Sequence of chain 1.C:
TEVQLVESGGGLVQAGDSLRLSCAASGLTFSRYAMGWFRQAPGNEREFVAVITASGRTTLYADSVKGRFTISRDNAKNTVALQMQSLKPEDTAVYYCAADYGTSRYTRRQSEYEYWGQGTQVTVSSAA

Binding-site contacts:
Ligand atom O1P contacts residue SER55 of chain 1.C at 2.5 Å (h-bond).
Ligand atom CZ contacts residue ARG105 of chain 1.C at 3.4 Å.
Ligand atom CZ contacts residue ASP100 of chain 1.C at 3.5 Å.
Ligand atom C contacts residue TYR106 of chain 1.C at 3.4 Å (hydrophobic).
Ligand atom O2P contacts residue THR53 of chain 1.C at 2.6 Å (h-bond).
Ligand atom P contacts residue SER55 of chain 1.C at 3.5 Å.
Ligand atom N contacts residue SER104 of chain 1.C at 3.1 Å (h-bond).
Ligand atom O contacts residue ARG109 of chain 1.C at 3.7 Å.
Ligand atom OH contacts residue ARG105 of chain 1.C at 3.0 Å (salt-bridge).
Ligand atom OG contacts residue THR53 of chain 1.C at 3.7 Å.
Ligand atom O2P contacts residue ARG57 of chain 1.C at 3.5 Å.
Ligand atom CZ contacts residue THR107 of chain 1.C at 3.6 Å.
Ligand atom O2P contacts residue SER55 of chain 1.C at 3.4 Å (h-bond).
Ligand atom O contacts residue ARG105 of chain 1.C at 3.2 Å.
Ligand atom O contacts residue TYR106 of chain 1.C at 3.2 Å (h-bond).
Ligand atom CB contacts residue TYR106 of chain 1.C at 3.5 Å (hydrophobic).
Ligand atom OG contacts residue SER104 of chain 1.C at 3.1 Å.
Ligand atom OE2 contacts residue ARG108 of chain 1.C at 3.1 Å (salt-bridge).
Ligand atom OH contacts residue GLU112 of chain 1.C at 3.6 Å.
Ligand atom OXT contacts residue ARG109 of chain 1.C at 2.9 Å (salt-bridge).
Ligand atom N contacts residue TYR106 of chain 1.C at 3.5 Å.
Ligand atom N contacts residue TYR106 of chain 1.C at 2.9 Å (h-bond).
Ligand atom OH contacts residue THR107 of chain 1.C at 3.6 Å.
Ligand atom CD1 contacts residue TYR106 of chain 1.C at 3.4 Å (hydrophobic).
Ligand atom CB contacts residue THR53 of chain 1.C at 3.7 Å.
Ligand atom OH contacts residue ASP100 of chain 1.C at 2.6 Å (salt-bridge).
Ligand atom C contacts residue TYR106 of chain 1.C at 3.5 Å (hydrophobic).
Ligand atom P contacts residue THR58 of chain 1.C at 3.7 Å.
Ligand atom O contacts residue TYR106 of chain 1.C at 3.6 Å.
Ligand atom CG contacts residue TYR106 of chain 1.C at 3.6 Å (hydrophobic).
Ligand atom O3P contacts residue THR58 of chain 1.C at 3.7 Å.
Ligand atom CE1 contacts residue THR107 of chain 1.C at 3.6 Å.
Ligand atom CA contacts residue TYR106 of chain 1.C at 3.2 Å (hydrophobic).
Ligand atom O2P contacts residue THR58 of chain 1.C at 2.6 Å (h-bond).
Ligand atom C contacts residue THR107 of chain 1.C at 3.6 Å.
Ligand atom CA contacts residue SER104 of chain 1.C at 3.3 Å.
Ligand atom CB contacts residue SER104 of chain 1.C at 3.7 Å.
Ligand atom CE1 contacts residue ASP100 of chain 1.C at 3.6 Å.
Ligand atom CE1 contacts residue ARG105 of chain 1.C at 3.5 Å.
Ligand atom O contacts residue THR107 of chain 1.C at 2.7 Å (h-bond).

The small molecule below binds the protein below.
Small molecule (SMILES): CC(=O)N[C@@H](C)C(=O)N[C@@H](COP(=O)(O)O)C(=O)N[C@@H](CCC(N)=O)C(=O)N[C@@H](CCC(=O)O)C(=O)N[C@@H](Cc1ccc(O)cc1)C(=O)O